A protein and the small-molecule ligand that binds it are described below.
Small molecule (SMILES): C[C@@H]1C[C@H]2[C@@H]3CCC4=CC(=O)C=C[C@]4(C)[C@@]3(F)[C@@H](O)C[C@]2(C)[C@@]1(O)C(=O)CO

Binding-site contacts:
Ligand atom O1 contacts residue PHE96 of chain 1.A at 3.6 Å.
Ligand atom C2 contacts residue GLN43 of chain 1.A at 3.6 Å.
Ligand atom C4 contacts residue MET77 of chain 1.A at 3.7 Å (hydrophobic).
Ligand atom C22 contacts residue GLN115 of chain 1.A at 2.9 Å.
Ligand atom C3 contacts residue GLN43 of chain 1.A at 3.2 Å.
Ligand atom C21 contacts residue MET33 of chain 1.A at 3.8 Å (hydrophobic).
Ligand atom O5 contacts residue VAL220 of chain 1.A at 3.7 Å.
Ligand atom C19 contacts residue MET77 of chain 1.A at 3.8 Å (hydrophobic).
Ligand atom C21 contacts residue THR212 of chain 1.A at 3.9 Å.
Ligand atom C3 contacts residue PHE96 of chain 1.A at 3.8 Å (hydrophobic).
Ligand atom C18 contacts residue ASN37 of chain 1.A at 3.5 Å.
Ligand atom O5 contacts residue PHE222 of chain 1.A at 3.8 Å.
Ligand atom C6 contacts residue MET77 of chain 1.A at 3.8 Å (hydrophobic).
Ligand atom C1 contacts residue GLY40 of chain 1.A at 3.5 Å.
Ligand atom O2 contacts residue LEU36 of chain 1.A at 3.7 Å.
Ligand atom C18 contacts residue CYS209 of chain 1.A at 3.9 Å (hydrophobic).
Ligand atom O4 contacts residue PHE208 of chain 1.A at 3.9 Å.
Ligand atom C2 contacts residue LEU36 of chain 1.A at 3.9 Å (hydrophobic).
Ligand atom F1 contacts residue PHE96 of chain 1.A at 3.4 Å.
Ligand atom C13 contacts residue ASN37 of chain 1.A at 3.8 Å.
Ligand atom O5 contacts residue MET33 of chain 1.A at 4.0 Å.
Ligand atom O3 contacts residue GLN115 of chain 1.A at 2.5 Å (h-bond).
Ligand atom O5 contacts residue ASN37 of chain 1.A at 3.1 Å (h-bond).
Ligand atom C16 contacts residue GLN115 of chain 1.A at 3.7 Å.
Ligand atom O5 contacts residue THR212 of chain 1.A at 2.8 Å (h-bond).
Ligand atom C12 contacts residue LEU36 of chain 1.A at 3.8 Å (hydrophobic).
Ligand atom O1 contacts residue ARG84 of chain 1.A at 3.0 Å (salt-bridge).
Ligand atom C11 contacts residue LEU36 of chain 1.A at 3.6 Å (hydrophobic).
Ligand atom O1 contacts residue GLN43 of chain 1.A at 3.0 Å (h-bond).
Ligand atom O4 contacts residue THR212 of chain 1.A at 3.4 Å (h-bond).
Ligand atom C1 contacts residue LEU36 of chain 1.A at 3.4 Å (hydrophobic).
Ligand atom C11 contacts residue ASN37 of chain 1.A at 3.4 Å.
Ligand atom C17 contacts residue GLN115 of chain 1.A at 3.6 Å.
Ligand atom C2 contacts residue GLY40 of chain 1.A at 3.9 Å.
Ligand atom C19 contacts residue TRP73 of chain 1.A at 3.8 Å (hydrophobic).
Ligand atom C12 contacts residue ASN37 of chain 1.A at 3.1 Å.
Ligand atom C5 contacts residue MET77 of chain 1.A at 3.6 Å (hydrophobic).
Ligand atom O4 contacts residue CYS209 of chain 1.A at 3.1 Å.
Ligand atom O2 contacts residue ASN37 of chain 1.A at 2.8 Å (h-bond).
Ligand atom C22 contacts residue PHE208 of chain 1.A at 3.6 Å (hydrophobic).

Sequence of chain 1.A:
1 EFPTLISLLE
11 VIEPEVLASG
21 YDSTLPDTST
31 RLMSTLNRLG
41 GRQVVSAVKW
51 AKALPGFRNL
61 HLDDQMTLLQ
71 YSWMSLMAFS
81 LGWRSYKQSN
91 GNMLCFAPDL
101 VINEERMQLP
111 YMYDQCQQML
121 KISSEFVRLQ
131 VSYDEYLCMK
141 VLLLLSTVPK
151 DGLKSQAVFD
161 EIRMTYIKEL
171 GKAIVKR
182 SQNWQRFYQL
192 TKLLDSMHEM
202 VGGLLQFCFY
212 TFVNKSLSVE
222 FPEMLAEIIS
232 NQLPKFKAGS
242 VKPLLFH